Binding-site contacts:
Ligand atom C1 contacts residue MET268 of chain 1.H at 3.8 Å (hydrophobic).
Ligand atom O6 contacts residue ASN279 of chain 1.H at 3.9 Å.
Ligand atom O7 contacts residue ASN279 of chain 1.H at 4.3 Å.
Ligand atom C4 contacts residue ASN279 of chain 1.H at 4.3 Å.
Ligand atom C8 contacts residue MET268 of chain 1.H at 3.3 Å (hydrophobic).
Ligand atom N2 contacts residue ASN279 of chain 1.H at 2.6 Å (h-bond).
Ligand atom O5 contacts residue ASN279 of chain 1.H at 2.4 Å (h-bond).
Ligand atom C5 contacts residue ASN279 of chain 1.H at 3.7 Å.
Ligand atom O5 contacts residue MET268 of chain 1.H at 3.4 Å.
Ligand atom C8 contacts residue TYR270 of chain 1.H at 4.0 Å (hydrophobic).
Ligand atom C3 contacts residue ASN279 of chain 1.H at 3.7 Å.
Ligand atom C7 contacts residue ASN279 of chain 1.H at 3.2 Å.
Ligand atom C8 contacts residue ASN279 of chain 1.H at 3.2 Å.
Ligand atom C6 contacts residue ASN279 of chain 1.H at 4.1 Å.
Ligand atom C1 contacts residue ASN279 of chain 1.H at 1.4 Å.
Ligand atom C2 contacts residue ASN279 of chain 1.H at 2.5 Å.

Sequence of chain 1.H:
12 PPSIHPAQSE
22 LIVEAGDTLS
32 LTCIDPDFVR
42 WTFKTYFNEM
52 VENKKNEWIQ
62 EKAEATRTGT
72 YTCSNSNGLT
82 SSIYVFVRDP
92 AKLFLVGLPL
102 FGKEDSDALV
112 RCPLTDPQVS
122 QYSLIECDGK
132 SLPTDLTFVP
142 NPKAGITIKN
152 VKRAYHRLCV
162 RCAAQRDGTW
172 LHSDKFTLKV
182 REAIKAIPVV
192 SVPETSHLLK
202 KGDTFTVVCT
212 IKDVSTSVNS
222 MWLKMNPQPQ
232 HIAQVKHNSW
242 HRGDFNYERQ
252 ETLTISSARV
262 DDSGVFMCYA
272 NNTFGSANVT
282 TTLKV

A protein and the small-molecule ligand that binds it are described below.
Small molecule (SMILES): CC(=O)N[C@H]1[C@H](O[C@H]2[C@H](O)[C@@H](NC(C)=O)CO[C@@H]2CO)O[C@H](CO)[C@@H](O[C@H]2O[C@H](CO)[C@@H](O)[C@H](O)[C@@H]2O)[C@@H]1O